This protein binds this small molecule.
Small molecule (SMILES): NS(=O)(=O)c1cc2c(cc1Cl)N[C@H]([C@H]1C[C@H]3C=C[C@@H]1C3)NS2(=O)=O

Binding-site contacts:
Ligand atom S1 contacts residue PRO485 of chain 1.B at 3.6 Å (h-bond).
Ligand atom C11 contacts residue PHE486 of chain 1.B at 4.0 Å (hydrophobic).
Ligand atom N2 contacts residue SER720 of chain 1.C at 3.5 Å (h-bond).
Ligand atom O2 contacts residue PHE486 of chain 1.B at 3.9 Å.
Ligand atom C7 contacts residue LEU742 of chain 1.B at 3.2 Å (hydrophobic).
Ligand atom C4 contacts residue GLY722 of chain 1.C at 3.5 Å.
Ligand atom C14 contacts residue SER720 of chain 1.C at 3.8 Å.
Ligand atom C5 contacts residue ILE472 of chain 1.C at 3.5 Å (hydrophobic).
Ligand atom C13 contacts residue ASP751 of chain 1.B at 4.0 Å.
Ligand atom C2 contacts residue LYS484 of chain 1.B at 3.9 Å.
Ligand atom C12 contacts residue SER720 of chain 1.C at 4.0 Å.
Ligand atom C5 contacts residue LEU742 of chain 1.B at 3.9 Å (hydrophobic).
Ligand atom C1 contacts residue PRO485 of chain 1.B at 4.0 Å (hydrophobic).
Ligand atom C13 contacts residue SER720 of chain 1.C at 3.9 Å.
Ligand atom C11 contacts residue MET487 of chain 1.B at 4.0 Å (hydrophobic).
Ligand atom C7 contacts residue LYS484 of chain 1.B at 3.7 Å.
Ligand atom O1 contacts residue SER720 of chain 1.C at 3.6 Å (h-bond).
Ligand atom C8 contacts residue SER720 of chain 1.C at 4.0 Å.
Ligand atom C3 contacts residue PRO485 of chain 1.C at 3.5 Å (hydrophobic).
Ligand atom C11 contacts residue SER488 of chain 1.B at 4.0 Å.
Ligand atom C2 contacts residue PRO485 of chain 1.B at 3.9 Å (hydrophobic).
Ligand atom C7 contacts residue ILE472 of chain 1.C at 3.5 Å (hydrophobic).
Ligand atom C10 contacts residue SER720 of chain 1.C at 3.7 Å.
Ligand atom C8 contacts residue PRO485 of chain 1.B at 3.8 Å (hydrophobic).
Ligand atom C9 contacts residue SER720 of chain 1.C at 3.8 Å.
Ligand atom CL contacts residue ASP751 of chain 1.B at 2.6 Å.
Ligand atom O2 contacts residue MET487 of chain 1.B at 3.3 Å.
Ligand atom O4 contacts residue LYS754 of chain 1.B at 3.2 Å.
Ligand atom O4 contacts residue MET487 of chain 1.B at 3.8 Å.
Ligand atom C4 contacts residue LYS721 of chain 1.C at 3.9 Å.
Ligand atom CL contacts residue LEU750 of chain 1.B at 3.7 Å.
Ligand atom C11 contacts residue SER720 of chain 1.C at 3.8 Å.
Ligand atom N2 contacts residue SER745 of chain 1.B at 3.8 Å.
Ligand atom O2 contacts residue SER488 of chain 1.B at 3.4 Å (h-bond).
Ligand atom C6 contacts residue SER745 of chain 1.B at 4.0 Å.
Ligand atom N1 contacts residue PRO485 of chain 1.B at 2.7 Å (h-bond).
Ligand atom C14 contacts residue SER745 of chain 1.B at 4.1 Å.
Ligand atom O2 contacts residue PRO485 of chain 1.B at 3.2 Å (h-bond).
Ligand atom C4 contacts residue ILE472 of chain 1.C at 3.8 Å (hydrophobic).
Ligand atom N3 contacts residue ASP751 of chain 1.B at 2.8 Å (salt-bridge).

Sequence of chain 1.C:
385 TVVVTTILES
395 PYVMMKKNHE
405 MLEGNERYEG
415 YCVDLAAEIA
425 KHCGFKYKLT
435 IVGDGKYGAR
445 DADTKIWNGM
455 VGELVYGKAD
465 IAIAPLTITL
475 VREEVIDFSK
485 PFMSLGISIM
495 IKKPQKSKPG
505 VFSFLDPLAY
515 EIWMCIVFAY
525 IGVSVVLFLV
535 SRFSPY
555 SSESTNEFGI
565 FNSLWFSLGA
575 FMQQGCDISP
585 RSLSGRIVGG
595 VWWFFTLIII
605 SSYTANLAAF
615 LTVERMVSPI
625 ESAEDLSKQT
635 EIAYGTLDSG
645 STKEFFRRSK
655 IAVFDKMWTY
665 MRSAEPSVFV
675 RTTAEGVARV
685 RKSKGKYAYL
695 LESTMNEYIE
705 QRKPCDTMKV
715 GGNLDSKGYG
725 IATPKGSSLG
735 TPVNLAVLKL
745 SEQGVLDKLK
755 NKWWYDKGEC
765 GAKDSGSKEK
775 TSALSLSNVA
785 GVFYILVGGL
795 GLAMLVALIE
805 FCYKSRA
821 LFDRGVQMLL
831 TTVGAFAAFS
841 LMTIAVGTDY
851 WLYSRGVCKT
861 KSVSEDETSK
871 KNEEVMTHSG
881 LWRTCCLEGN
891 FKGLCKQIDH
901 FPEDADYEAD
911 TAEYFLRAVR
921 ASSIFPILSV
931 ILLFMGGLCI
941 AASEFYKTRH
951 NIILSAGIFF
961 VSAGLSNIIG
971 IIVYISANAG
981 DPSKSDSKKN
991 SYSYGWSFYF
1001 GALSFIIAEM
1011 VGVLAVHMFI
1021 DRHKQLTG

Sequence of chain 1.B:
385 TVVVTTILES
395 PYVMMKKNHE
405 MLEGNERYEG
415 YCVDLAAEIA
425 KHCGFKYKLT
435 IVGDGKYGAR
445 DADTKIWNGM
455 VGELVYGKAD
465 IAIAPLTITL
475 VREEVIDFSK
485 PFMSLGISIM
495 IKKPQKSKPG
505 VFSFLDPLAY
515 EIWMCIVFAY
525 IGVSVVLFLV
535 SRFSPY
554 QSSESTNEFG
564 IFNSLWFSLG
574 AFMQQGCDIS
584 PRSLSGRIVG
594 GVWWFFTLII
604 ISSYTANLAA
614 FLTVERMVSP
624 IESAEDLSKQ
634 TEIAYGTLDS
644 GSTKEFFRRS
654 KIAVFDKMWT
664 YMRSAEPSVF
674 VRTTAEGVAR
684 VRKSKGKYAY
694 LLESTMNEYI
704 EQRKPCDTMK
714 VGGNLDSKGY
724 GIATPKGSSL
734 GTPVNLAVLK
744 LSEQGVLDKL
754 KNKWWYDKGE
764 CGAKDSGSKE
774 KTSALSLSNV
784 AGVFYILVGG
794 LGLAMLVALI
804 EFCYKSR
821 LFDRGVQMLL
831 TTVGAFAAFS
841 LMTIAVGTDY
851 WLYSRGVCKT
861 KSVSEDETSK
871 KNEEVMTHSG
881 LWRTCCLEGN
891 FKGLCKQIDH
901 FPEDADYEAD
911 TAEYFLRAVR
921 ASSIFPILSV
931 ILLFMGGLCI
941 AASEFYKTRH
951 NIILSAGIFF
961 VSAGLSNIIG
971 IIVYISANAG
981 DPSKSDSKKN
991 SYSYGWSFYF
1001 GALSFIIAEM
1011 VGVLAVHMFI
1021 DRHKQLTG